Sequence of chain 1.B:
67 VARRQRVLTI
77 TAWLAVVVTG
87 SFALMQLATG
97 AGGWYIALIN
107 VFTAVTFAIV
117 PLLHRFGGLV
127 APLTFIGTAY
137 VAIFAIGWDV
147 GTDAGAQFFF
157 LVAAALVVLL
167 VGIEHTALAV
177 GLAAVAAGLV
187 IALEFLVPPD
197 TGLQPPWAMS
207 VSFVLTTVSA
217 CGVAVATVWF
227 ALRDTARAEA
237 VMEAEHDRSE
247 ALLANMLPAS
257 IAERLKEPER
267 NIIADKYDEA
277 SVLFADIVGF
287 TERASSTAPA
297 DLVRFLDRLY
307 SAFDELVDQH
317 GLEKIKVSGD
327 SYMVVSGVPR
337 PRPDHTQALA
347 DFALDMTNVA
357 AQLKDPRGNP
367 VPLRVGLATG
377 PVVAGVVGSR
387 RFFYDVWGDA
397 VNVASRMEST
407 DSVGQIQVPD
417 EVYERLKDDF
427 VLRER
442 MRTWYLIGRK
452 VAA

Sequence of chain 1.A:
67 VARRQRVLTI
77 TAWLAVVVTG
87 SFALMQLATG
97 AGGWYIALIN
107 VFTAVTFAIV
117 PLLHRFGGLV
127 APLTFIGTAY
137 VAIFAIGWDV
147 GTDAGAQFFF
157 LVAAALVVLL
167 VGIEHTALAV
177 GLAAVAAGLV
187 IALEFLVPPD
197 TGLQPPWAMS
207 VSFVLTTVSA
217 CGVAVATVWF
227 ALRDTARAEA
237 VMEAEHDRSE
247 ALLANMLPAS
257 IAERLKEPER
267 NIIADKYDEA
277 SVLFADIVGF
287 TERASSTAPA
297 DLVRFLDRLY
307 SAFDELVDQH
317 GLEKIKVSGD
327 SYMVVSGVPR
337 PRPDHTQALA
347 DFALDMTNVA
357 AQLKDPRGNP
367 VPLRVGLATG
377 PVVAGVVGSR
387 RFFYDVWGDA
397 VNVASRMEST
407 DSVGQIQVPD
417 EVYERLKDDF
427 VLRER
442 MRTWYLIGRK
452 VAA

This protein binds this small molecule.
Small molecule (SMILES): CNc1ccccc1C(=O)O[C@H]1[C@@H](O)[C@H](n2cnc3c(=O)[nH]c(N)nc32)O[C@@H]1CO[P](=O)(O)O[P](=O)(O)OP(=O)(O)O

Binding-site contacts:
Ligand atom O2G contacts residue ARG370 of chain 1.B at 2.4 Å (salt-bridge).
Ligand atom O1A contacts residue MN1 of chain 1.I at 3.5 Å.
Ligand atom CA3 contacts residue TRP393 of chain 1.A at 3.6 Å (hydrophobic).
Ligand atom O3B contacts residue MN1 of chain 1.I at 1.7 Å.
Ligand atom PG contacts residue ARG370 of chain 1.B at 3.2 Å.
Ligand atom O6 contacts residue LYS322 of chain 1.A at 3.5 Å.
Ligand atom CA contacts residue PHE286 of chain 1.B at 3.7 Å (hydrophobic).
Ligand atom O2G contacts residue ASP282 of chain 1.B at 3.5 Å (salt-bridge).
Ligand atom PA contacts residue MN1 of chain 1.J at 3.4 Å.
Ligand atom O3' contacts residue PHE286 of chain 1.B at 3.5 Å.
Ligand atom O3G contacts residue MN1 of chain 1.I at 2.8 Å.
Ligand atom PB contacts residue MN1 of chain 1.I at 2.7 Å.
Ligand atom O3B contacts residue ILE283 of chain 1.B at 3.7 Å.
Ligand atom C5' contacts residue ASP326 of chain 1.B at 3.7 Å.
Ligand atom O3B contacts residue ASP282 of chain 1.B at 3.8 Å.
Ligand atom OA contacts residue ASN398 of chain 1.A at 3.0 Å (h-bond).
Ligand atom O2A contacts residue ASP326 of chain 1.B at 2.7 Å (salt-bridge).
Ligand atom O3B contacts residue ASP326 of chain 1.B at 2.6 Å (salt-bridge).
Ligand atom O2' contacts residue ASN398 of chain 1.A at 3.0 Å (h-bond).
Ligand atom CA2 contacts residue TRP393 of chain 1.A at 3.3 Å (hydrophobic).
Ligand atom N2 contacts residue VAL392 of chain 1.A at 2.2 Å (h-bond).
Ligand atom N3 contacts residue TRP393 of chain 1.A at 3.8 Å.
Ligand atom N1 contacts residue LYS322 of chain 1.A at 3.0 Å (salt-bridge).
Ligand atom CA1 contacts residue PHE286 of chain 1.B at 3.7 Å (hydrophobic).
Ligand atom C2' contacts residue ASN398 of chain 1.A at 3.6 Å.
Ligand atom O2G contacts residue ILE283 of chain 1.B at 2.9 Å (h-bond).
Ligand atom O3G contacts residue ASP282 of chain 1.B at 3.6 Å (salt-bridge).
Ligand atom O2B contacts residue THR287 of chain 1.B at 3.4 Å (h-bond).
Ligand atom O2A contacts residue MN1 of chain 1.J at 1.9 Å.
Ligand atom O1B contacts residue MN1 of chain 1.I at 2.8 Å.
Ligand atom C2 contacts residue VAL392 of chain 1.A at 3.4 Å (hydrophobic).
Ligand atom C6 contacts residue LYS322 of chain 1.A at 3.8 Å.
Ligand atom O2G contacts residue MN1 of chain 1.I at 2.5 Å.
Ligand atom O1G contacts residue ARG370 of chain 1.B at 3.6 Å.
Ligand atom CA2 contacts residue PHE286 of chain 1.B at 3.8 Å (hydrophobic).
Ligand atom O4' contacts residue ASP326 of chain 1.B at 3.5 Å (salt-bridge).
Ligand atom O3G contacts residue ARG370 of chain 1.B at 3.1 Å (salt-bridge).
Ligand atom O3B contacts residue PHE286 of chain 1.B at 3.8 Å.
Ligand atom PA contacts residue ASP326 of chain 1.B at 3.8 Å.
Ligand atom PG contacts residue MN1 of chain 1.I at 2.8 Å.